A protein and the small-molecule ligand that binds it are described below.
Small molecule (SMILES): CC(=O)N[C@H]1[C@H](O[C@H]2[C@H](O)[C@@H](NC(C)=O)CO[C@@H]2CO)O[C@H](CO)[C@@H](O)[C@@H]1O

Binding-site contacts:
Ligand atom C4 contacts residue ASN330 of chain 1.A at 4.2 Å.
Ligand atom O6 contacts residue ASN353 of chain 1.A at 3.5 Å (h-bond).
Ligand atom C6 contacts residue SER355 of chain 1.A at 4.0 Å.
Ligand atom O5 contacts residue SER355 of chain 1.A at 3.9 Å.
Ligand atom C5 contacts residue SER355 of chain 1.A at 4.2 Å.
Ligand atom C3 contacts residue ASN330 of chain 1.A at 3.8 Å.
Ligand atom C8 contacts residue ASN353 of chain 1.A at 4.1 Å.
Ligand atom C5 contacts residue ASN330 of chain 1.A at 3.7 Å.
Ligand atom N2 contacts residue ASN330 of chain 1.A at 2.8 Å (h-bond).
Ligand atom C8 contacts residue ASN330 of chain 1.A at 3.4 Å.
Ligand atom C2 contacts residue ASN330 of chain 1.A at 2.4 Å.
Ligand atom O7 contacts residue ASN353 of chain 1.A at 4.1 Å.
Ligand atom C7 contacts residue ASN330 of chain 1.A at 3.3 Å.
Ligand atom C7 contacts residue ASN353 of chain 1.A at 4.4 Å.
Ligand atom O5 contacts residue ASN330 of chain 1.A at 2.4 Å (h-bond).
Ligand atom C6 contacts residue ASN353 of chain 1.A at 4.2 Å.
Ligand atom C1 contacts residue ASN330 of chain 1.A at 1.4 Å.
Ligand atom C8 contacts residue SER355 of chain 1.A at 3.6 Å.
Ligand atom O7 contacts residue ASN330 of chain 1.A at 4.2 Å.

Sequence of chain 1.A:
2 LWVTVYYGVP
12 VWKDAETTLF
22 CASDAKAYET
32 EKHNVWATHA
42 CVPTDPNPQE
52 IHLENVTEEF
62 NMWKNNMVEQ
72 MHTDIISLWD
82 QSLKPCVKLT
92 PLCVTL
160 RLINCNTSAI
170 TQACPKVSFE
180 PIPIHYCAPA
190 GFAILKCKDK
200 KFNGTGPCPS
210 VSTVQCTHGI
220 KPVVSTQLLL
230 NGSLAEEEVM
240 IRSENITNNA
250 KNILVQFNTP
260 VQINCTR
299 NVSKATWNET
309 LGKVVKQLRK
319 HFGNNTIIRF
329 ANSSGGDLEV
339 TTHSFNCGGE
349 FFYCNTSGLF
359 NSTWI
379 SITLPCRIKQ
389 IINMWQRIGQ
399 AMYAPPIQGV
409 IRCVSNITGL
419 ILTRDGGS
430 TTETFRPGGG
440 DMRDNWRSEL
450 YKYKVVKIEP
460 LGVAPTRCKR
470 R